This protein binds this small molecule.
Small molecule (SMILES): CC(=O)N[C@H]1[C@H]([C@H](O)[C@H](O)CO)O[C@@](O)(C(=O)O)C[C@@H]1O

Sequence of chain 4.A:
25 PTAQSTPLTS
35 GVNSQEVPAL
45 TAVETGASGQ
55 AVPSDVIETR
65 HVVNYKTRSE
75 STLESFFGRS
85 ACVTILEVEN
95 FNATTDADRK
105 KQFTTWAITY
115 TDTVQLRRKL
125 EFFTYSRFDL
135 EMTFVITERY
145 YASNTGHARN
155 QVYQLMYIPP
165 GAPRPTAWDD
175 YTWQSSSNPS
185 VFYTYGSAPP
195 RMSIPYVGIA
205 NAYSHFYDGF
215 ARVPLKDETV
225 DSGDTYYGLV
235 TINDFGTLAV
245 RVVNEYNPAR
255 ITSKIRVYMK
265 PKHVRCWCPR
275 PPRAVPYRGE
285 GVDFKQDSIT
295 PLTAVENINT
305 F

Binding-site contacts:
Ligand atom O4 contacts residue TYR145 of chain 5.A at 4.2 Å.
Ligand atom O10 contacts residue TYR250 of chain 4.A at 2.7 Å (h-bond).
Ligand atom N5 contacts residue TYR145 of chain 5.A at 2.6 Å (h-bond).
Ligand atom O4 contacts residue TYR250 of chain 4.A at 3.4 Å.
Ligand atom O1B contacts residue SER147 of chain 5.A at 3.1 Å (h-bond).
Ligand atom C10 contacts residue TYR250 of chain 4.A at 3.5 Å (hydrophobic).
Ligand atom O1B contacts residue ALA146 of chain 5.A at 3.2 Å.
Ligand atom O1A contacts residue ALA146 of chain 5.A at 4.2 Å.
Ligand atom C6 contacts residue TYR145 of chain 5.A at 3.4 Å (hydrophobic).
Ligand atom C6 contacts residue ALA146 of chain 5.A at 4.2 Å (hydrophobic).
Ligand atom O1A contacts residue SER147 of chain 5.A at 2.8 Å (h-bond).
Ligand atom C1 contacts residue PRO252 of chain 4.A at 4.1 Å (hydrophobic).
Ligand atom C8 contacts residue ALA146 of chain 5.A at 4.4 Å (hydrophobic).
Ligand atom C3 contacts residue PRO252 of chain 4.A at 3.9 Å (hydrophobic).
Ligand atom C11 contacts residue ARG143 of chain 5.A at 4.0 Å.
Ligand atom C9 contacts residue TYR145 of chain 5.A at 4.2 Å (hydrophobic).
Ligand atom N5 contacts residue TYR250 of chain 4.A at 4.4 Å.
Ligand atom C10 contacts residue TYR145 of chain 5.A at 3.6 Å (hydrophobic).
Ligand atom O1B contacts residue ASN148 of chain 5.A at 4.3 Å.
Ligand atom C4 contacts residue PRO252 of chain 4.A at 3.8 Å (hydrophobic).
Ligand atom O1A contacts residue PRO252 of chain 4.A at 3.3 Å.
Ligand atom C1 contacts residue ALA146 of chain 5.A at 3.9 Å (hydrophobic).
Ligand atom O4 contacts residue PRO252 of chain 4.A at 3.8 Å.
Ligand atom C4 contacts residue TYR145 of chain 5.A at 3.6 Å (hydrophobic).
Ligand atom O8 contacts residue ALA146 of chain 5.A at 3.3 Å.
Ligand atom C5 contacts residue TYR145 of chain 5.A at 3.3 Å (hydrophobic).
Ligand atom C11 contacts residue TYR145 of chain 5.A at 3.7 Å (hydrophobic).
Ligand atom C1 contacts residue SER147 of chain 5.A at 3.6 Å.
Ligand atom C11 contacts residue TYR250 of chain 4.A at 3.7 Å (hydrophobic).
Ligand atom C7 contacts residue TYR145 of chain 5.A at 3.8 Å (hydrophobic).
Ligand atom O4 contacts residue ASN251 of chain 4.A at 4.2 Å.

Sequence of chain 5.A:
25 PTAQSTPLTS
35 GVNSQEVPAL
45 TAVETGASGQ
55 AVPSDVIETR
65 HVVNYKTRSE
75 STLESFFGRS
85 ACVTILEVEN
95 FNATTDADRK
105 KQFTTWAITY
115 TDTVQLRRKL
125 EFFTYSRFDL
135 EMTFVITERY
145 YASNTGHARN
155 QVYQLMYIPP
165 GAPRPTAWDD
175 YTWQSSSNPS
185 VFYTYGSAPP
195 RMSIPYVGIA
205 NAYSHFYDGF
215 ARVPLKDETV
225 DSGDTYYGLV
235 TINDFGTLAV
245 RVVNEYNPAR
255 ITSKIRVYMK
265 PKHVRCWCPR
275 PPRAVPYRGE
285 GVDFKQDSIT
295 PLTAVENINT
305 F